The protein below binds the small molecule below.
Small molecule (SMILES): CC(C)[C@H](N)C(=O)N1CCOCC1

Sequence of chain 1.A:
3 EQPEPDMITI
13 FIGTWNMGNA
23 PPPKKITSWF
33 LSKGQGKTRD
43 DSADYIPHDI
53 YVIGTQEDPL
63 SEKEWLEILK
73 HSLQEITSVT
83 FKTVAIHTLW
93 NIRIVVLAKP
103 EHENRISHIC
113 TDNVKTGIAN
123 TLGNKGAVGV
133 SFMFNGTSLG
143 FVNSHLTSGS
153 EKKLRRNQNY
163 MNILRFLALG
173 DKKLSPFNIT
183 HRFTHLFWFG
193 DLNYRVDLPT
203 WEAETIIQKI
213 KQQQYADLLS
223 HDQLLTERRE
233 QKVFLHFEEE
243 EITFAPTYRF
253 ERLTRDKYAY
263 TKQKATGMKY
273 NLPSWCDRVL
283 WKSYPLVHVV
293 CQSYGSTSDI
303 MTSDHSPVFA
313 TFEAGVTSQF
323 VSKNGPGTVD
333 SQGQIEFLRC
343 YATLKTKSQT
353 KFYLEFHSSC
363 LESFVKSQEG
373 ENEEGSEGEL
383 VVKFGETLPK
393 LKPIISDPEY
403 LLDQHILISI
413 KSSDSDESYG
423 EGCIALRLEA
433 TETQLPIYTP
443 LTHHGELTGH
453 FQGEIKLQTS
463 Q

Binding-site contacts:
Ligand atom C02 contacts residue THR90 of chain 1.A at 3.9 Å.
Ligand atom C10 contacts residue LEU91 of chain 1.A at 4.0 Å (hydrophobic).
Ligand atom O07 contacts residue LEU91 of chain 1.A at 3.4 Å.
Ligand atom C06 contacts residue THR90 of chain 1.A at 4.0 Å.
Ligand atom C03 contacts residue THR90 of chain 1.A at 4.4 Å.
Ligand atom C10 contacts residue TRP92 of chain 1.A at 3.5 Å (hydrophobic).
Ligand atom C06 contacts residue LEU91 of chain 1.A at 4.4 Å (hydrophobic).
Ligand atom C01 contacts residue HIS89 of chain 1.A at 4.3 Å.
Ligand atom C04 contacts residue THR90 of chain 1.A at 3.7 Å.
Ligand atom C01 contacts residue LEU91 of chain 1.A at 4.2 Å (hydrophobic).
Ligand atom O11 contacts residue LYS117 of chain 1.A at 3.0 Å (salt-bridge).
Ligand atom O07 contacts residue THR90 of chain 1.A at 3.5 Å (h-bond).
Ligand atom C09 contacts residue TRP92 of chain 1.A at 3.4 Å (hydrophobic).
Ligand atom C06 contacts residue TRP92 of chain 1.A at 4.2 Å (hydrophobic).
Ligand atom C01 contacts residue ASN115 of chain 1.A at 3.5 Å.
Ligand atom C01 contacts residue THR90 of chain 1.A at 3.3 Å.
Ligand atom C12 contacts residue LYS117 of chain 1.A at 4.0 Å.
Ligand atom C10 contacts residue LYS117 of chain 1.A at 3.4 Å.
Ligand atom O07 contacts residue TRP92 of chain 1.A at 3.0 Å (h-bond).
Ligand atom C03 contacts residue HIS89 of chain 1.A at 4.4 Å.
Ligand atom N05 contacts residue THR90 of chain 1.A at 2.7 Å (h-bond).
Ligand atom C09 contacts residue LEU91 of chain 1.A at 4.3 Å (hydrophobic).